Sequence of chain 1.A:
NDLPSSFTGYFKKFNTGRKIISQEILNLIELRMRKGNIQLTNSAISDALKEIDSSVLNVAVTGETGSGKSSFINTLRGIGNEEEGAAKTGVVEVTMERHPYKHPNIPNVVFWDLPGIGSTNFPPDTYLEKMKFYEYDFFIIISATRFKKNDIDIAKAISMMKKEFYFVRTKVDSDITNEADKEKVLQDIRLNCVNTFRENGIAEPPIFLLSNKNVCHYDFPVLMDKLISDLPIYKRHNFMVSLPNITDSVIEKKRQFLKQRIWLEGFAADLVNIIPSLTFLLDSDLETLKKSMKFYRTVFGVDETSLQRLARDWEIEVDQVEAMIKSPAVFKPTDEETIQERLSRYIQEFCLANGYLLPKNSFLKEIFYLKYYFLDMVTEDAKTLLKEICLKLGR

A protein and the small-molecule ligand that binds it are described below.
Small molecule (SMILES): Nc1nc2c(ncn2[C@@H]2O[C@H](CO[P](=O)(O)O[P](=O)(O)NP(=O)(O)O)[C@@H](O)[C@H]2O)c(=O)[nH]1

Binding-site contacts:
Ligand atom O1A contacts residue SER84 of chain 1.A at 3.5 Å (h-bond).
Ligand atom O4' contacts residue LYS184 of chain 1.A at 3.2 Å (salt-bridge).
Ligand atom O1G contacts residue GLY79 of chain 1.A at 3.5 Å (h-bond).
Ligand atom O1B contacts residue GLY81 of chain 1.A at 3.2 Å (h-bond).
Ligand atom O3A contacts residue LYS82 of chain 1.A at 3.5 Å (salt-bridge).
Ligand atom O1G contacts residue GLU77 of chain 1.A at 3.2 Å (salt-bridge).
Ligand atom O1G contacts residue LYS82 of chain 1.A at 3.1 Å.
Ligand atom O1B contacts residue SER80 of chain 1.A at 3.3 Å (h-bond).
Ligand atom PG contacts residue THR78 of chain 1.A at 3.6 Å.
Ligand atom O1A contacts residue SER83 of chain 1.A at 3.3 Å.
Ligand atom O3A contacts residue GLY81 of chain 1.A at 3.1 Å (h-bond).
Ligand atom N3B contacts residue GLY103 of chain 1.A at 3.2 Å (h-bond).
Ligand atom C8 contacts residue SER84 of chain 1.A at 3.5 Å.
Ligand atom N9 contacts residue LYS184 of chain 1.A at 3.5 Å (salt-bridge).
Ligand atom PG contacts residue GLY79 of chain 1.A at 3.5 Å.
Ligand atom O3G contacts residue THR78 of chain 1.A at 2.8 Å (h-bond).
Ligand atom O2G contacts residue GLY103 of chain 1.A at 2.5 Å (h-bond).
Ligand atom O6 contacts residue ASN232 of chain 1.A at 2.8 Å (h-bond).
Ligand atom N1 contacts residue ASP186 of chain 1.A at 2.7 Å (salt-bridge).
Ligand atom C8 contacts residue LYS184 of chain 1.A at 3.4 Å.
Ligand atom O1B contacts residue GLY79 of chain 1.A at 3.6 Å.
Ligand atom N1 contacts residue LYS233 of chain 1.A at 3.5 Å.
Ligand atom N7 contacts residue ASN232 of chain 1.A at 3.1 Å (h-bond).
Ligand atom O3G contacts residue VAL104 of chain 1.A at 3.5 Å.
Ligand atom O2B contacts residue SER83 of chain 1.A at 3.2 Å (h-bond).
Ligand atom PG contacts residue GLY103 of chain 1.A at 2.9 Å.
Ligand atom C5 contacts residue ASN232 of chain 1.A at 3.6 Å.
Ligand atom O2A contacts residue GLY103 of chain 1.A at 3.5 Å.
Ligand atom O3A contacts residue GLY79 of chain 1.A at 3.4 Å.
Ligand atom O1B contacts residue LYS82 of chain 1.A at 3.0 Å (salt-bridge).
Ligand atom O2G contacts residue LYS82 of chain 1.A at 3.6 Å.
Ligand atom C2 contacts residue ASP186 of chain 1.A at 3.4 Å.
Ligand atom PB contacts residue GLY79 of chain 1.A at 3.5 Å.
Ligand atom N2 contacts residue ASP186 of chain 1.A at 3.0 Å (salt-bridge).
Ligand atom C5' contacts residue GLY79 of chain 1.A at 3.6 Å.
Ligand atom O6 contacts residue LYS184 of chain 1.A at 3.5 Å (salt-bridge).
Ligand atom O1G contacts residue THR78 of chain 1.A at 2.9 Å.
Ligand atom O2G contacts residue THR102 of chain 1.A at 3.6 Å (h-bond).
Ligand atom N3B contacts residue GLY79 of chain 1.A at 2.6 Å (h-bond).
Ligand atom O3G contacts residue GLY103 of chain 1.A at 3.0 Å (h-bond).